Sequence of chain 1.A:
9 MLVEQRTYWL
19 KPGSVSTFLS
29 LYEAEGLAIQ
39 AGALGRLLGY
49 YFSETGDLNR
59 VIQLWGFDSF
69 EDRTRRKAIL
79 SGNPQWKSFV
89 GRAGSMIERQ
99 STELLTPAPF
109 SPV

Binding-site contacts:
Ligand atom O2 contacts residue ILE95 of chain 1.A at 3.7 Å.
Ligand atom O3 contacts residue ILE95 of chain 1.A at 4.0 Å.
Ligand atom O1 contacts residue TYR48 of chain 1.A at 4.5 Å.
Ligand atom O3 contacts residue VAL88 of chain 1.A at 4.2 Å.
Ligand atom O3 contacts residue GLN98 of chain 1.A at 4.3 Å.
Ligand atom O3 contacts residue TRP84 of chain 1.A at 4.3 Å.
Ligand atom O2 contacts residue PHE26 of chain 1.A at 4.2 Å.
Ligand atom O3 contacts residue TYR16 of chain 1.A at 4.1 Å.
Ligand atom C1 contacts residue PHE87 of chain 1.A at 4.4 Å (hydrophobic).
Ligand atom C2 contacts residue TRP84 of chain 1.A at 4.1 Å (hydrophobic).
Ligand atom C2 contacts residue TYR16 of chain 1.A at 4.0 Å (hydrophobic).
Ligand atom C2 contacts residue ILE95 of chain 1.A at 4.0 Å (hydrophobic).
Ligand atom O1 contacts residue GLN38 of chain 1.A at 4.4 Å.
Ligand atom O2 contacts residue VAL88 of chain 1.A at 4.4 Å.
Ligand atom N1 contacts residue TYR16 of chain 1.A at 2.6 Å (h-bond).
Ligand atom O1 contacts residue TRP84 of chain 1.A at 3.6 Å.
Ligand atom N1 contacts residue TRP84 of chain 1.A at 3.7 Å.
Ligand atom C1 contacts residue TYR16 of chain 1.A at 3.5 Å (hydrophobic).
Ligand atom O1 contacts residue TYR30 of chain 1.A at 4.2 Å.
Ligand atom O1 contacts residue TYR16 of chain 1.A at 3.9 Å.
Ligand atom O1 contacts residue PHE87 of chain 1.A at 3.8 Å.
Ligand atom C2 contacts residue PHE87 of chain 1.A at 4.4 Å (hydrophobic).
Ligand atom C2 contacts residue VAL88 of chain 1.A at 4.4 Å (hydrophobic).
Ligand atom O2 contacts residue PHE87 of chain 1.A at 3.8 Å.
Ligand atom C1 contacts residue TRP84 of chain 1.A at 3.7 Å (hydrophobic).
Ligand atom N1 contacts residue GLN38 of chain 1.A at 3.9 Å.
Ligand atom O1 contacts residue PHE26 of chain 1.A at 3.9 Å.

A protein and the small-molecule ligand that binds it are described below.
Small molecule (SMILES): NC(=O)C(=O)O